Sequence of chain 1.H:
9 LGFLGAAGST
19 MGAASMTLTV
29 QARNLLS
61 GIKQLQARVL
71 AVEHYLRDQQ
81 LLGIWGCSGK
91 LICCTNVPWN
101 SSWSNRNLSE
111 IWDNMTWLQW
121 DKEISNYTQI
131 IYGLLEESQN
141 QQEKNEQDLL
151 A

The protein below binds the small molecule below.
Small molecule (SMILES): CC(=O)N[C@@H]1[C@@H](O)[C@H](O)[C@@H](CO)O[C@H]1O

Binding-site contacts:
Ligand atom C5 contacts residue TRP103 of chain 1.H at 3.9 Å (hydrophobic).
Ligand atom N2 contacts residue SER102 of chain 1.H at 3.7 Å.
Ligand atom O6 contacts residue TYR127 of chain 1.H at 3.3 Å.
Ligand atom C6 contacts residue TRP103 of chain 1.H at 3.7 Å (hydrophobic).
Ligand atom C3 contacts residue SER102 of chain 1.H at 3.5 Å.
Ligand atom C6 contacts residue SER102 of chain 1.H at 4.1 Å.
Ligand atom O5 contacts residue TRP103 of chain 1.H at 3.1 Å (h-bond).
Ligand atom C4 contacts residue ASN100 of chain 1.H at 4.2 Å.
Ligand atom C1 contacts residue TRP103 of chain 1.H at 3.9 Å (hydrophobic).
Ligand atom O7 contacts residue ASN100 of chain 1.H at 3.1 Å (h-bond).
Ligand atom C5 contacts residue ASN100 of chain 1.H at 3.7 Å.
Ligand atom O5 contacts residue SER102 of chain 1.H at 2.2 Å (h-bond).
Ligand atom O5 contacts residue ASN100 of chain 1.H at 2.4 Å (h-bond).
Ligand atom O6 contacts residue ILE130 of chain 1.H at 4.4 Å.
Ligand atom C6 contacts residue ILE130 of chain 1.H at 4.2 Å (hydrophobic).
Ligand atom C6 contacts residue TYR127 of chain 1.H at 4.0 Å (hydrophobic).
Ligand atom C2 contacts residue SER102 of chain 1.H at 2.9 Å.
Ligand atom C3 contacts residue ASN100 of chain 1.H at 3.8 Å.
Ligand atom C1 contacts residue SER102 of chain 1.H at 1.5 Å.
Ligand atom C7 contacts residue ASN100 of chain 1.H at 3.2 Å.
Ligand atom C1 contacts residue ASN100 of chain 1.H at 1.5 Å.
Ligand atom C4 contacts residue SER102 of chain 1.H at 3.9 Å.
Ligand atom C5 contacts residue SER102 of chain 1.H at 2.9 Å.
Ligand atom N2 contacts residue ASN100 of chain 1.H at 2.8 Å (h-bond).
Ligand atom C2 contacts residue ASN100 of chain 1.H at 2.4 Å.
Ligand atom C8 contacts residue ASN100 of chain 1.H at 4.0 Å.